This protein binds this small molecule.
Small molecule (SMILES): CC(=O)N[C@@H]1[C@@H](O)[C@H](O)[C@@H](CO)O[C@H]1O

Sequence of chain 1.E:
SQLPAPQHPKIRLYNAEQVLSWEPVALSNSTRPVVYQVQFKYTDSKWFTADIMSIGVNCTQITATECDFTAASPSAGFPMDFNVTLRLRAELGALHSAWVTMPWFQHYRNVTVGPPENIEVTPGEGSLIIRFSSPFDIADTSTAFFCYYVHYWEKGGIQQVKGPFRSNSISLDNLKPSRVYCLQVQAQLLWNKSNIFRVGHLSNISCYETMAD

Binding-site contacts:
Ligand atom O3 contacts residue GLN4 of chain 1.E at 3.8 Å.
Ligand atom C5 contacts residue ASN31 of chain 1.E at 3.7 Å.
Ligand atom C2 contacts residue ASN31 of chain 1.E at 2.6 Å.
Ligand atom C8 contacts residue ASN31 of chain 1.E at 3.1 Å.
Ligand atom O3 contacts residue LEU29 of chain 1.E at 3.6 Å.
Ligand atom O7 contacts residue ASN31 of chain 1.E at 3.2 Å (h-bond).
Ligand atom C2 contacts residue LEU29 of chain 1.E at 4.0 Å (hydrophobic).
Ligand atom O5 contacts residue ASN31 of chain 1.E at 2.5 Å (h-bond).
Ligand atom C8 contacts residue LEU94 of chain 1.E at 4.0 Å (hydrophobic).
Ligand atom N2 contacts residue ASN31 of chain 1.E at 2.9 Å (h-bond).
Ligand atom C7 contacts residue LEU29 of chain 1.E at 3.8 Å (hydrophobic).
Ligand atom O3 contacts residue LEU5 of chain 1.E at 3.3 Å.
Ligand atom C4 contacts residue ASN31 of chain 1.E at 4.4 Å.
Ligand atom N2 contacts residue LEU29 of chain 1.E at 3.0 Å.
Ligand atom C8 contacts residue LEU29 of chain 1.E at 3.6 Å (hydrophobic).
Ligand atom C3 contacts residue ASN31 of chain 1.E at 3.9 Å.
Ligand atom C7 contacts residue ASN31 of chain 1.E at 3.3 Å.
Ligand atom C1 contacts residue ASN31 of chain 1.E at 1.5 Å.
Ligand atom C3 contacts residue LEU29 of chain 1.E at 3.8 Å (hydrophobic).